A protein and the small-molecule ligand that binds it are described below.
Small molecule (SMILES): O=[N+]([O-])c1ccc(O)cc1

Binding-site contacts:
Ligand atom C4 contacts residue LYS106 of chain 1.A at 3.6 Å.
Ligand atom C5 contacts residue PHE81 of chain 1.A at 3.9 Å (hydrophobic).
Ligand atom OH contacts residue HIS108 of chain 1.A at 2.5 Å (h-bond).
Ligand atom O3 contacts residue PHE24 of chain 1.A at 4.0 Å.
Ligand atom C1 contacts residue PHE24 of chain 1.A at 4.3 Å (hydrophobic).
Ligand atom C3 contacts residue PHE81 of chain 1.A at 3.6 Å (hydrophobic).
Ligand atom N1 contacts residue HIS149 of chain 1.A at 4.1 Å.
Ligand atom O2 contacts residue ALA146 of chain 1.A at 4.3 Å.
Ligand atom O3 contacts residue ILE21 of chain 1.A at 3.5 Å.
Ligand atom C6 contacts residue PHE81 of chain 1.A at 4.3 Å (hydrophobic).
Ligand atom O2 contacts residue PHE247 of chain 1.A at 3.0 Å.
Ligand atom C2 contacts residue MET248 of chain 1.A at 3.8 Å (hydrophobic).
Ligand atom C4 contacts residue PHE81 of chain 1.A at 3.6 Å (hydrophobic).
Ligand atom O2 contacts residue VAL148 of chain 1.A at 3.8 Å.
Ligand atom N1 contacts residue PHE24 of chain 1.A at 4.2 Å.
Ligand atom N1 contacts residue PHE247 of chain 1.A at 4.2 Å.
Ligand atom C5 contacts residue HIS108 of chain 1.A at 3.7 Å.
Ligand atom C3 contacts residue NPO1 of chain 1.D at 3.7 Å.
Ligand atom OH contacts residue PHE81 of chain 1.A at 3.9 Å.
Ligand atom C4 contacts residue PHE142 of chain 1.A at 4.3 Å (hydrophobic).
Ligand atom C3 contacts residue LYS106 of chain 1.A at 3.6 Å.
Ligand atom O2 contacts residue MET248 of chain 1.A at 3.6 Å.
Ligand atom N1 contacts residue VAL148 of chain 1.A at 3.8 Å.
Ligand atom OH contacts residue LYS106 of chain 1.A at 2.8 Å (salt-bridge).
Ligand atom C5 contacts residue PHE142 of chain 1.A at 4.0 Å (hydrophobic).
Ligand atom N1 contacts residue MET248 of chain 1.A at 4.3 Å.
Ligand atom C6 contacts residue PHE142 of chain 1.A at 3.7 Å (hydrophobic).
Ligand atom O3 contacts residue VAL148 of chain 1.A at 2.9 Å.
Ligand atom C2 contacts residue NPO1 of chain 1.D at 3.6 Å.
Ligand atom C6 contacts residue PHE24 of chain 1.A at 4.2 Å (hydrophobic).
Ligand atom O3 contacts residue HIS149 of chain 1.A at 3.3 Å.
Ligand atom C1 contacts residue PHE81 of chain 1.A at 4.4 Å (hydrophobic).
Ligand atom C2 contacts residue PHE142 of chain 1.A at 3.8 Å (hydrophobic).
Ligand atom C3 contacts residue PHE142 of chain 1.A at 4.1 Å (hydrophobic).
Ligand atom C1 contacts residue PHE142 of chain 1.A at 3.7 Å (hydrophobic).
Ligand atom C4 contacts residue HIS108 of chain 1.A at 3.5 Å.
Ligand atom N1 contacts residue PHE142 of chain 1.A at 4.2 Å.
Ligand atom C6 contacts residue HIS149 of chain 1.A at 4.3 Å.
Ligand atom O2 contacts residue NPO1 of chain 1.D at 4.1 Å.
Ligand atom C2 contacts residue PHE81 of chain 1.A at 4.1 Å (hydrophobic).

Sequence of chain 1.A:
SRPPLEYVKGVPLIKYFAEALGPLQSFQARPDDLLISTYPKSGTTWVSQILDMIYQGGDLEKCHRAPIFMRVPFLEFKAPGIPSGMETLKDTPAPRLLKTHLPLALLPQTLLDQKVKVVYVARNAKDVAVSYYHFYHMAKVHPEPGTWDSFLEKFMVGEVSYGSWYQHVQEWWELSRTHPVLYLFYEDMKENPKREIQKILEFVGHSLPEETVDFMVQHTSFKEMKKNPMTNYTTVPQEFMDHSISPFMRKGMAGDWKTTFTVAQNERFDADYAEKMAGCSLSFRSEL